Sequence of chain 3.A:
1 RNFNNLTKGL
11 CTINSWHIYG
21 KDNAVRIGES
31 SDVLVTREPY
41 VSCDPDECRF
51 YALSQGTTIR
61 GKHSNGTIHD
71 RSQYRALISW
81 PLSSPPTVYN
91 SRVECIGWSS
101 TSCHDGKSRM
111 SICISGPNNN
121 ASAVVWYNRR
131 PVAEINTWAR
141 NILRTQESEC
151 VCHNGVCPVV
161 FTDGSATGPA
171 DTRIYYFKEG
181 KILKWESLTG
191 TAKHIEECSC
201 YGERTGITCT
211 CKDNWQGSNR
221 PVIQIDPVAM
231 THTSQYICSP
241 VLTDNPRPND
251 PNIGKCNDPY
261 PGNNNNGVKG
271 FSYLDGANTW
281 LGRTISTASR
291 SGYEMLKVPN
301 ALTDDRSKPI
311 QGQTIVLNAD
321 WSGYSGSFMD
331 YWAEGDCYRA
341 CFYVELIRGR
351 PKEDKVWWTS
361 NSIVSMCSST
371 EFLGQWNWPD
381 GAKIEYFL

Sequence of chain 2.A:
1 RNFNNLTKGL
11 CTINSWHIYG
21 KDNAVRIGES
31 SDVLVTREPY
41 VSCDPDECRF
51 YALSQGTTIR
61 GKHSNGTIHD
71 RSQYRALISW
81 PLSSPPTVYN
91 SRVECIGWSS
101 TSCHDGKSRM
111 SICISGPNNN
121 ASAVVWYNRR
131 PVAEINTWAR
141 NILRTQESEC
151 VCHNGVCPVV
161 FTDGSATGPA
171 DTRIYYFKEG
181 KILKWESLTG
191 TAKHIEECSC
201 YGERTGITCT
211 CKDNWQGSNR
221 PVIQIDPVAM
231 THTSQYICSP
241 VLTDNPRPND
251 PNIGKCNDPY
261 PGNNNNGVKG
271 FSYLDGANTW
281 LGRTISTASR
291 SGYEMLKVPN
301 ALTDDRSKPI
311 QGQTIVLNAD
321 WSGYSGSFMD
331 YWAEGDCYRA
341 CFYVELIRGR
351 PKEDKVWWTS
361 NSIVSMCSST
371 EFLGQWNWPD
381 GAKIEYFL

Binding-site contacts:
Ligand atom C5 contacts residue ILE310 of chain 2.A at 3.6 Å (hydrophobic).
Ligand atom O3 contacts residue ASN249 of chain 2.A at 2.8 Å (h-bond).
Ligand atom O3 contacts residue GLY312 of chain 2.A at 3.0 Å (h-bond).
Ligand atom C7 contacts residue ASN120 of chain 3.A at 3.6 Å.
Ligand atom C2 contacts residue ASN120 of chain 3.A at 2.5 Å.
Ligand atom N2 contacts residue ASN120 of chain 3.A at 3.0 Å (h-bond).
Ligand atom C6 contacts residue GLN311 of chain 2.A at 3.7 Å.
Ligand atom C6 contacts residue ILE285 of chain 2.A at 3.4 Å (hydrophobic).
Ligand atom O4 contacts residue GLU294 of chain 2.A at 2.6 Å (salt-bridge).
Ligand atom O4 contacts residue THR287 of chain 2.A at 3.3 Å.
Ligand atom C5 contacts residue ASN120 of chain 3.A at 3.6 Å.
Ligand atom O6 contacts residue GLN375 of chain 2.A at 3.3 Å.
Ligand atom O5 contacts residue GLY312 of chain 2.A at 3.6 Å.
Ligand atom O3 contacts residue ASP250 of chain 2.A at 3.1 Å (salt-bridge).
Ligand atom O2 contacts residue LEU296 of chain 2.A at 3.6 Å.
Ligand atom C6 contacts residue ILE310 of chain 2.A at 3.6 Å (hydrophobic).
Ligand atom O3 contacts residue LEU296 of chain 2.A at 3.7 Å.
Ligand atom C4 contacts residue GLU294 of chain 2.A at 3.5 Å.
Ligand atom C3 contacts residue GLU294 of chain 2.A at 3.3 Å.
Ligand atom O3 contacts residue GLU294 of chain 2.A at 2.6 Å (salt-bridge).
Ligand atom C8 contacts residue ASN119 of chain 3.A at 3.7 Å.
Ligand atom O4 contacts residue ARG283 of chain 2.A at 3.6 Å.
Ligand atom O5 contacts residue ARG283 of chain 2.A at 3.3 Å (salt-bridge).
Ligand atom O6 contacts residue ASP250 of chain 2.A at 2.6 Å (salt-bridge).
Ligand atom O5 contacts residue ASP250 of chain 2.A at 3.7 Å.
Ligand atom O6 contacts residue ILE310 of chain 2.A at 3.4 Å (h-bond).
Ligand atom O3 contacts residue ARG283 of chain 2.A at 2.8 Å (salt-bridge).
Ligand atom O2 contacts residue GLY312 of chain 2.A at 3.1 Å.
Ligand atom C5 contacts residue ARG283 of chain 2.A at 3.5 Å.
Ligand atom C6 contacts residue PRO309 of chain 2.A at 3.5 Å (hydrophobic).
Ligand atom C3 contacts residue GLY312 of chain 2.A at 3.2 Å.
Ligand atom C1 contacts residue ASN120 of chain 3.A at 1.4 Å.
Ligand atom O3 contacts residue GLN311 of chain 2.A at 3.3 Å.
Ligand atom O5 contacts residue GLY374 of chain 2.A at 3.3 Å.
Ligand atom O5 contacts residue ASN120 of chain 3.A at 2.3 Å (h-bond).
Ligand atom C6 contacts residue LEU373 of chain 2.A at 3.3 Å (hydrophobic).
Ligand atom O2 contacts residue ASN249 of chain 2.A at 3.2 Å (h-bond).
Ligand atom O6 contacts residue ILE285 of chain 2.A at 2.7 Å (h-bond).
Ligand atom O5 contacts residue GLN375 of chain 2.A at 3.3 Å (h-bond).
Ligand atom O4 contacts residue ARG247 of chain 2.A at 3.1 Å (salt-bridge).

A protein and the small-molecule ligand that binds it are described below.
Small molecule (SMILES): CC(=O)N[C@H]1[C@H](O[C@H]2[C@H](O)[C@@H](NC(C)=O)CO[C@@H]2CO)O[C@H](CO)[C@@H](O[C@@H]2O[C@H](CO[C@H]3O[C@H](CO[C@H]4O[C@H](CO)[C@@H](O)[C@H](O)[C@@H]4O)[C@@H](O)[C@H](O[C@H]4O[C@H](CO)[C@@H](O)[C@H](O)[C@@H]4O)[C@@H]3O)[C@@H](O)[C@H](O[C@H]3O[C@H](CO)[C@@H](O)[C@H](O)[C@@H]3O[C@H]3O[C@H](CO)[C@@H](O)[C@H](O)[C@@H]3O[C@H]3O[C@H](CO)[C@@H](O)[C@H](O)[C@@H]3O)[C@@H]2O)[C@@H]1O